Sequence of chain 1.H:
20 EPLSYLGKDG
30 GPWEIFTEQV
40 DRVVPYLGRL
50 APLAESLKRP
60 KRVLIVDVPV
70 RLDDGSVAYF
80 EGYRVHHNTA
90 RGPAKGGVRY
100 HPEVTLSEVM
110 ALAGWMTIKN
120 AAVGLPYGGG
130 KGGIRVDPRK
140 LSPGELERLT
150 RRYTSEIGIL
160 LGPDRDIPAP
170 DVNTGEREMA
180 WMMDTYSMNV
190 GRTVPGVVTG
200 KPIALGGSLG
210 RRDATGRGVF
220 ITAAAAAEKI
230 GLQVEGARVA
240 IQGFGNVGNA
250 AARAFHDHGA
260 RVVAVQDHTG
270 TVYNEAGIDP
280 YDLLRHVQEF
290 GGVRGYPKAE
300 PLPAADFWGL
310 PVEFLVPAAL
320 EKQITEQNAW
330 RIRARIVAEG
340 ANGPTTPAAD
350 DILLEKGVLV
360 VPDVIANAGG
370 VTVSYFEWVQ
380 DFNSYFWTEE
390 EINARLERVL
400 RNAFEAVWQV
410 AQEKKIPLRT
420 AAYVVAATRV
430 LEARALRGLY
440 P

Binding-site contacts:
Ligand atom CG contacts residue ALA89 of chain 1.I at 4.4 Å (hydrophobic).
Ligand atom OE1 contacts residue ARG433 of chain 1.I at 4.5 Å.
Ligand atom CA contacts residue GLY437 of chain 1.I at 3.5 Å.
Ligand atom OE2 contacts residue THR88 of chain 1.I at 3.6 Å.
Ligand atom CB contacts residue ASP183 of chain 1.H at 3.8 Å.
Ligand atom CD contacts residue ARG436 of chain 1.I at 3.8 Å.
Ligand atom O contacts residue TYR439 of chain 1.I at 2.8 Å (h-bond).
Ligand atom CA contacts residue ASP183 of chain 1.H at 3.5 Å.
Ligand atom O contacts residue LEU438 of chain 1.I at 3.3 Å.
Ligand atom CB contacts residue ARG436 of chain 1.I at 4.3 Å.
Ligand atom OE1 contacts residue ALA89 of chain 1.I at 3.7 Å.
Ligand atom N contacts residue TYR439 of chain 1.I at 3.0 Å (h-bond).
Ligand atom OE2 contacts residue ALA89 of chain 1.I at 3.7 Å.
Ligand atom C contacts residue TYR439 of chain 1.I at 3.5 Å (hydrophobic).
Ligand atom C contacts residue ARG151 of chain 1.K at 3.3 Å.
Ligand atom CG contacts residue ARG436 of chain 1.I at 3.5 Å.
Ligand atom N contacts residue ASP183 of chain 1.H at 2.6 Å (salt-bridge).
Ligand atom CB contacts residue GLY437 of chain 1.I at 3.3 Å.
Ligand atom CB contacts residue ARG433 of chain 1.I at 4.1 Å.
Ligand atom N contacts residue LEU438 of chain 1.I at 4.4 Å.
Ligand atom CA contacts residue MET187 of chain 1.H at 3.9 Å (hydrophobic).
Ligand atom C contacts residue LEU438 of chain 1.I at 4.3 Å (hydrophobic).
Ligand atom CG contacts residue ASP183 of chain 1.H at 3.8 Å.
Ligand atom CA contacts residue TYR439 of chain 1.I at 3.6 Å (hydrophobic).
Ligand atom OXT contacts residue TYR439 of chain 1.I at 4.3 Å.
Ligand atom OXT contacts residue ARG151 of chain 1.K at 2.7 Å (salt-bridge).
Ligand atom CD contacts residue ALA89 of chain 1.I at 3.8 Å (hydrophobic).
Ligand atom O contacts residue ARG151 of chain 1.K at 2.7 Å (salt-bridge).
Ligand atom OE2 contacts residue ARG436 of chain 1.I at 3.3 Å (salt-bridge).
Ligand atom CD contacts residue THR88 of chain 1.I at 4.5 Å.
Ligand atom N contacts residue GLY437 of chain 1.I at 2.9 Å (h-bond).
Ligand atom C contacts residue GLY437 of chain 1.I at 3.7 Å.
Ligand atom OE2 contacts residue MET187 of chain 1.H at 4.5 Å.
Ligand atom O contacts residue GLY437 of chain 1.I at 3.4 Å (h-bond).
Ligand atom N contacts residue MET187 of chain 1.H at 3.8 Å.

Sequence of chain 1.I:
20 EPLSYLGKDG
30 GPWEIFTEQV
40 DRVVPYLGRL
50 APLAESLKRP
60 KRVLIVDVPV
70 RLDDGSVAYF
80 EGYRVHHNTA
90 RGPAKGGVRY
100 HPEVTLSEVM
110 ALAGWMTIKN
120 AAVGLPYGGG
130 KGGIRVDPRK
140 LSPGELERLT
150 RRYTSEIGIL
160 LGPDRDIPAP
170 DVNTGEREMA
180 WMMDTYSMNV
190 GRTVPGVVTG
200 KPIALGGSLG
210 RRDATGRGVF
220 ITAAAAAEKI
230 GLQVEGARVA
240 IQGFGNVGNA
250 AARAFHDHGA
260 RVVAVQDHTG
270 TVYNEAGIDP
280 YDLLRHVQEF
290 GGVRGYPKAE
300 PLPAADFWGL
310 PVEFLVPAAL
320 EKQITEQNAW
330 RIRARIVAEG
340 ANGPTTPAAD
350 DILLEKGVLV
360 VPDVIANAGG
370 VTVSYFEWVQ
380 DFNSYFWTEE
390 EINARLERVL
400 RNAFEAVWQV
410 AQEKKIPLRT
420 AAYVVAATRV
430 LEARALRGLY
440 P

Sequence of chain 1.K:
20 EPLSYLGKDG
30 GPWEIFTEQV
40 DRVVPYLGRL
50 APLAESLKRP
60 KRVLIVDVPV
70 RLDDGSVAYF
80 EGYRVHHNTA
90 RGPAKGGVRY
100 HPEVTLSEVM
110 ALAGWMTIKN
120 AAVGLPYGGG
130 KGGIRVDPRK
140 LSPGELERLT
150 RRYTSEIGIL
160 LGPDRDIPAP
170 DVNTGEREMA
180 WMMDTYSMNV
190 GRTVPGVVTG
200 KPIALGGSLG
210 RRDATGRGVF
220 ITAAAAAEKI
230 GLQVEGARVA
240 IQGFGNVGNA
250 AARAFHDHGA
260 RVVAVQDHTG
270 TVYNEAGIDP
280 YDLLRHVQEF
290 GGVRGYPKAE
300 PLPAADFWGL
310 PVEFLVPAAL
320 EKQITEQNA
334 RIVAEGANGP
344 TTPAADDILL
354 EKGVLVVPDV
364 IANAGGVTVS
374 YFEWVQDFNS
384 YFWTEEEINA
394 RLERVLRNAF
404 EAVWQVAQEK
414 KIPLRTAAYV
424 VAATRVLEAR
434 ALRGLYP

This protein binds this small molecule.
Small molecule (SMILES): N[C@@H](CCC(=O)O)C(=O)O